The small molecule below binds the protein below.
Small molecule (SMILES): O=P(O)(O)OC[C@H](O)[C@@H](O)c1cnc[nH]1

Binding-site contacts:
Ligand atom C6 contacts residue HIS169 of chain 1.F at 3.7 Å.
Ligand atom N3 contacts residue GLU76 of chain 1.C at 3.6 Å.
Ligand atom C6 contacts residue GLU172 of chain 1.F at 3.8 Å.
Ligand atom O5 contacts residue HIS54 of chain 1.F at 4.2 Å.
Ligand atom C5 contacts residue HIS73 of chain 1.C at 4.2 Å.
Ligand atom N3 contacts residue MN1 of chain 1.GA at 2.6 Å.
Ligand atom C5 contacts residue MN1 of chain 1.GA at 3.5 Å.
Ligand atom O1 contacts residue HIS73 of chain 1.C at 3.9 Å.
Ligand atom C6 contacts residue HIS168 of chain 1.F at 3.7 Å.
Ligand atom O4 contacts residue ARG98 of chain 1.U at 3.4 Å (salt-bridge).
Ligand atom O1 contacts residue MN1 of chain 1.UA at 3.1 Å.
Ligand atom N1 contacts residue MN1 of chain 1.UA at 2.4 Å.
Ligand atom C6 contacts residue MN1 of chain 1.GA at 3.4 Å.
Ligand atom C6 contacts residue HIS72 of chain 1.C at 3.7 Å.
Ligand atom N1 contacts residue HIS168 of chain 1.F at 3.7 Å.
Ligand atom P6 contacts residue LYS176 of chain 1.F at 4.3 Å.
Ligand atom C3 contacts residue HIS73 of chain 1.C at 3.5 Å.
Ligand atom N1 contacts residue HIS73 of chain 1.C at 3.4 Å (h-bond).
Ligand atom C6 contacts residue MN1 of chain 1.UA at 3.4 Å.
Ligand atom O5 contacts residue ARG98 of chain 1.U at 3.7 Å.
Ligand atom C4 contacts residue MN1 of chain 1.UA at 3.2 Å.
Ligand atom O1 contacts residue GLU172 of chain 1.F at 3.0 Å (salt-bridge).
Ligand atom N1 contacts residue GLU172 of chain 1.F at 3.1 Å (salt-bridge).
Ligand atom N3 contacts residue HIS169 of chain 1.F at 3.6 Å.
Ligand atom O4 contacts residue ARG120 of chain 1.U at 3.4 Å (salt-bridge).
Ligand atom O1 contacts residue HIS46 of chain 1.F at 4.0 Å.
Ligand atom C4 contacts residue GLU172 of chain 1.F at 3.9 Å.
Ligand atom P6 contacts residue ARG98 of chain 1.U at 4.0 Å.
Ligand atom O2 contacts residue GLU20 of chain 1.C at 3.9 Å.
Ligand atom C3 contacts residue GLU20 of chain 1.C at 3.6 Å.
Ligand atom C3 contacts residue MN1 of chain 1.UA at 3.5 Å.
Ligand atom C5 contacts residue GLU76 of chain 1.C at 3.8 Å.
Ligand atom O1 contacts residue GLU20 of chain 1.C at 3.9 Å.
Ligand atom C4 contacts residue HIS73 of chain 1.C at 3.5 Å.
Ligand atom C2 contacts residue GLU20 of chain 1.C at 3.7 Å.
Ligand atom C1 contacts residue ARG120 of chain 1.U at 4.2 Å.
Ligand atom N3 contacts residue HIS72 of chain 1.C at 3.6 Å (h-bond).
Ligand atom C3 contacts residue GLU172 of chain 1.F at 4.0 Å.
Ligand atom O5 contacts residue LYS176 of chain 1.F at 3.5 Å (salt-bridge).
Ligand atom C6 contacts residue HIS73 of chain 1.C at 4.2 Å.

Sequence of chain 1.F:
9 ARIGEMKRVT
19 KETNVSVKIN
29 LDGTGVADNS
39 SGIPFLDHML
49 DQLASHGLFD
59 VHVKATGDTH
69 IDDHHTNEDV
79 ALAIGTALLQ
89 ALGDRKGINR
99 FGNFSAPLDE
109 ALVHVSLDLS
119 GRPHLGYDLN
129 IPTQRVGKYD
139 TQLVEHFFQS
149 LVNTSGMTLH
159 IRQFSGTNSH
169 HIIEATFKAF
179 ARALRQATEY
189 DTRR

Sequence of chain 1.U:
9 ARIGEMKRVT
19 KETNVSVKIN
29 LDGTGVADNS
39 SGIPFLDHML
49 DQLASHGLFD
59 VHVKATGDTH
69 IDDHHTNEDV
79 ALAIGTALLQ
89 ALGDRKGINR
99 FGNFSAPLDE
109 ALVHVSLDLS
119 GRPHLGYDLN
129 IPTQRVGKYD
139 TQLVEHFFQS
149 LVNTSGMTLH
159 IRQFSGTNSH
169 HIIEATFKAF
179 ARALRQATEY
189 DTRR

Sequence of chain 1.C:
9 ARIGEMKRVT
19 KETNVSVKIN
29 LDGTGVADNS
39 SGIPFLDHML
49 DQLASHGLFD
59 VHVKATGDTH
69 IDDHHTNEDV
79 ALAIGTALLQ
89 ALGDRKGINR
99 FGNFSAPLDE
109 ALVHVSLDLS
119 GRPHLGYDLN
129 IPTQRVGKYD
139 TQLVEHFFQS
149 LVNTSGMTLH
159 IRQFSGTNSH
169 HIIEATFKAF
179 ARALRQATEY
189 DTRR